Sequence of chain 4.E:
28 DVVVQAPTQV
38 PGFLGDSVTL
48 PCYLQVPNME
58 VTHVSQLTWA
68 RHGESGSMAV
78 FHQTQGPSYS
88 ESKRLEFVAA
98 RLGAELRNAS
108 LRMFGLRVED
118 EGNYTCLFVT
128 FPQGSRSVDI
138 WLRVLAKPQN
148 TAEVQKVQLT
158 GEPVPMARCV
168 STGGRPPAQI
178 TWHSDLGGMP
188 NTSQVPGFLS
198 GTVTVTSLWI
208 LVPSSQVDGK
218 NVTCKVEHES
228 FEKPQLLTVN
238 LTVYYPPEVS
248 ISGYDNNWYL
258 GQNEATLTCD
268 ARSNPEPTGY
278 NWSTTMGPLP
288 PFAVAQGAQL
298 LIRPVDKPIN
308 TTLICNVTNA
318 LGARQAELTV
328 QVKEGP

Binding-site contacts:
Ligand atom C3 contacts residue ASN188 of chain 4.E at 3.9 Å.
Ligand atom C1 contacts residue ASN188 of chain 4.E at 1.4 Å.
Ligand atom C5 contacts residue ASN188 of chain 4.E at 3.6 Å.
Ligand atom C7 contacts residue ASN188 of chain 4.E at 3.9 Å.
Ligand atom C2 contacts residue ASN188 of chain 4.E at 2.6 Å.
Ligand atom O6 contacts residue ASN188 of chain 4.E at 4.5 Å.
Ligand atom C4 contacts residue ASN188 of chain 4.E at 4.2 Å.
Ligand atom O5 contacts residue ASN188 of chain 4.E at 2.3 Å (h-bond).
Ligand atom O7 contacts residue ASN188 of chain 4.E at 4.2 Å.
Ligand atom N2 contacts residue ASN188 of chain 4.E at 3.1 Å (h-bond).

The small molecule below binds the protein below.
Small molecule (SMILES): CC(=O)N[C@H]1[C@H](O[C@H]2[C@H](O)[C@@H](NC(C)=O)CO[C@@H]2CO)O[C@H](CO)[C@@H](O)[C@@H]1O